Binding-site contacts:
Ligand atom O6 contacts residue ARG160 of chain 1.C at 3.6 Å (salt-bridge).
Ligand atom C8 contacts residue ARG276 of chain 1.A at 3.9 Å.
Ligand atom C8 contacts residue ILE162 of chain 1.C at 4.2 Å (hydrophobic).
Ligand atom O7 contacts residue ARG276 of chain 1.A at 3.0 Å (salt-bridge).
Ligand atom C3 contacts residue ASN165 of chain 1.C at 3.9 Å.
Ligand atom C4 contacts residue ASN165 of chain 1.C at 4.3 Å.
Ligand atom N2 contacts residue ASN165 of chain 1.C at 3.0 Å (h-bond).
Ligand atom C2 contacts residue ASN165 of chain 1.C at 2.5 Å.
Ligand atom C5 contacts residue ARG160 of chain 1.C at 4.1 Å.
Ligand atom O7 contacts residue ASN165 of chain 1.C at 3.5 Å (h-bond).
Ligand atom C8 contacts residue VAL142 of chain 1.C at 4.0 Å (hydrophobic).
Ligand atom C8 contacts residue ASN165 of chain 1.C at 4.5 Å.
Ligand atom C1 contacts residue ARG160 of chain 1.C at 4.2 Å.
Ligand atom O6 contacts residue VAL142 of chain 1.C at 4.4 Å.
Ligand atom C6 contacts residue ARG160 of chain 1.C at 3.6 Å.
Ligand atom O5 contacts residue ASN165 of chain 1.C at 2.4 Å (h-bond).
Ligand atom C6 contacts residue VAL142 of chain 1.C at 4.0 Å (hydrophobic).
Ligand atom O5 contacts residue ARG160 of chain 1.C at 3.2 Å (salt-bridge).
Ligand atom C7 contacts residue ARG276 of chain 1.A at 3.8 Å.
Ligand atom C5 contacts residue ASN165 of chain 1.C at 3.8 Å.
Ligand atom C7 contacts residue ASN165 of chain 1.C at 3.4 Å.
Ligand atom C1 contacts residue ASN165 of chain 1.C at 1.5 Å.

The protein below binds the small molecule below.
Small molecule (SMILES): CC(=O)N[C@H]1[C@H](O[C@H]2[C@H](O)[C@@H](NC(C)=O)CO[C@@H]2CO)O[C@H](CO)[C@@H](O)[C@@H]1O

Sequence of chain 1.A:
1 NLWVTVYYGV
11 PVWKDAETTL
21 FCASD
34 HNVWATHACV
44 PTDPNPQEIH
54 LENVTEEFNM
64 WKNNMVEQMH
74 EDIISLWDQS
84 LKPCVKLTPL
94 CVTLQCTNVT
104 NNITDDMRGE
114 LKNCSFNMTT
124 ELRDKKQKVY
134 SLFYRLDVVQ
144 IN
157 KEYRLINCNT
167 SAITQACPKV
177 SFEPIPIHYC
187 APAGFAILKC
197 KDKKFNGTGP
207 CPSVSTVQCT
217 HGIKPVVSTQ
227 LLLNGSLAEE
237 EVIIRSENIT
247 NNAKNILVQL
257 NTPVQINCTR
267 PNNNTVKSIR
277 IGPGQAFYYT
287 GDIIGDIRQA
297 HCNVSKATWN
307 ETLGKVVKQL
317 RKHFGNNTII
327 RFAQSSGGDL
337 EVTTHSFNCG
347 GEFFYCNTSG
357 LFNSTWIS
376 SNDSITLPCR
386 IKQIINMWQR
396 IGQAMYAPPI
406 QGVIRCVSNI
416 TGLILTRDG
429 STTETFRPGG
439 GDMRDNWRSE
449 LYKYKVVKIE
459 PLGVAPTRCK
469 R

Sequence of chain 1.C:
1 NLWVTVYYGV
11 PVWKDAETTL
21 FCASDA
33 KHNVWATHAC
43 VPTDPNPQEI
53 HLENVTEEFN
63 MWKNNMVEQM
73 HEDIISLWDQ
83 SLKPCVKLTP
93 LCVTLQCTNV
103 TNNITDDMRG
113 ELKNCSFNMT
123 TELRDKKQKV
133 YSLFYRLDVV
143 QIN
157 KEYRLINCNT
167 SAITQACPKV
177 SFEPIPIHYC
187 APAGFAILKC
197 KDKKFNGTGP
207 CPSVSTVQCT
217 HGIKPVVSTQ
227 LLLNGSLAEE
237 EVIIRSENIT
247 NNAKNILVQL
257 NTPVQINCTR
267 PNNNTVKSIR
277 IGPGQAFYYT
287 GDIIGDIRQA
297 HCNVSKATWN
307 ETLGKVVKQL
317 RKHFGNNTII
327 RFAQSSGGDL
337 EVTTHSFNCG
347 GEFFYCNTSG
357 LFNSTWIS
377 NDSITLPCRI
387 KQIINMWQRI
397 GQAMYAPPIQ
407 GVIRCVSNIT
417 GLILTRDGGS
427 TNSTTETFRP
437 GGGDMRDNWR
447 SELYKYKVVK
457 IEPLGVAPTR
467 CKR